Sequence of chain 32.B:
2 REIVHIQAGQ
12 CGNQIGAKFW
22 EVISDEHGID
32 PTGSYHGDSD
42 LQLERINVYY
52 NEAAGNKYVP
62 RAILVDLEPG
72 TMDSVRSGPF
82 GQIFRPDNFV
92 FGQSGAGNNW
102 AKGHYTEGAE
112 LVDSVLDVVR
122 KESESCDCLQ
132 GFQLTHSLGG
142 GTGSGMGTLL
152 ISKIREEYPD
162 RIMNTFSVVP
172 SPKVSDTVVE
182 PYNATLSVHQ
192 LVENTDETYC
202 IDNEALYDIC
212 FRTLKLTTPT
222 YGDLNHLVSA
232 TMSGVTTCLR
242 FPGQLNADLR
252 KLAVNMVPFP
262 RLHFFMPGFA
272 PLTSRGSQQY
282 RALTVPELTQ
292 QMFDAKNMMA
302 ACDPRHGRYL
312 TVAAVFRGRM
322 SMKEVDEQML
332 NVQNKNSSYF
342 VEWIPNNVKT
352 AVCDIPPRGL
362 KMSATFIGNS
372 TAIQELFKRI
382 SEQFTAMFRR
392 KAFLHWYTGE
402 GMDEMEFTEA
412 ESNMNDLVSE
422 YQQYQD

Binding-site contacts:
Ligand atom O06 contacts residue LEU273 of chain 32.B at 3.5 Å.
Ligand atom C36 contacts residue HIS227 of chain 32.B at 3.2 Å.
Ligand atom C28 contacts residue PRO358 of chain 32.B at 3.6 Å (hydrophobic).
Ligand atom C40 contacts residue GLU27 of chain 32.B at 3.4 Å.
Ligand atom C08 contacts residue HIS227 of chain 32.B at 3.4 Å.
Ligand atom C33 contacts residue ASP26 of chain 32.B at 3.7 Å.
Ligand atom C39 contacts residue SER234 of chain 32.B at 3.8 Å.
Ligand atom C42 contacts residue VAL23 of chain 32.B at 3.5 Å (hydrophobic).
Ligand atom C38 contacts residue PHE270 of chain 32.B at 3.6 Å (hydrophobic).
Ligand atom C41 contacts residue GLU27 of chain 32.B at 3.1 Å.
Ligand atom C39 contacts residue PHE270 of chain 32.B at 3.4 Å (hydrophobic).
Ligand atom O12 contacts residue GLY360 of chain 32.B at 3.5 Å (h-bond).
Ligand atom C40 contacts residue ALA231 of chain 32.B at 3.4 Å (hydrophobic).
Ligand atom C07 contacts residue LEU228 of chain 32.B at 3.6 Å (hydrophobic).
Ligand atom C41 contacts residue VAL23 of chain 32.B at 3.7 Å (hydrophobic).
Ligand atom C37 contacts residue PRO358 of chain 32.B at 3.7 Å (hydrophobic).
Ligand atom C19 contacts residue ARG276 of chain 32.B at 3.7 Å.
Ligand atom C14 contacts residue THR274 of chain 32.B at 3.3 Å.
Ligand atom C15 contacts residue PRO272 of chain 32.B at 3.1 Å (hydrophobic).
Ligand atom C32 contacts residue VAL23 of chain 32.B at 3.5 Å (hydrophobic).
Ligand atom C38 contacts residue PRO358 of chain 32.B at 3.5 Å (hydrophobic).
Ligand atom O06 contacts residue THR274 of chain 32.B at 2.7 Å (h-bond).
Ligand atom O14 contacts residue HIS227 of chain 32.B at 2.9 Å.
Ligand atom C39 contacts residue PRO358 of chain 32.B at 3.8 Å (hydrophobic).
Ligand atom C09 contacts residue HIS227 of chain 32.B at 3.8 Å.
Ligand atom C06 contacts residue HIS227 of chain 32.B at 3.6 Å.
Ligand atom C33 contacts residue VAL23 of chain 32.B at 3.6 Å (hydrophobic).
Ligand atom O08 contacts residue ARG276 of chain 32.B at 3.7 Å.
Ligand atom O13 contacts residue PRO358 of chain 32.B at 3.2 Å.
Ligand atom C41 contacts residue SER234 of chain 32.B at 3.5 Å.
Ligand atom C39 contacts residue ALA231 of chain 32.B at 3.3 Å (hydrophobic).
Ligand atom C16 contacts residue THR274 of chain 32.B at 3.4 Å.
Ligand atom C15 contacts residue THR274 of chain 32.B at 3.7 Å.
Ligand atom O06 contacts residue PRO272 of chain 32.B at 3.4 Å (h-bond).
Ligand atom C08 contacts residue LEU228 of chain 32.B at 3.8 Å (hydrophobic).
Ligand atom C19 contacts residue THR274 of chain 32.B at 3.0 Å.
Ligand atom C07 contacts residue HIS227 of chain 32.B at 3.2 Å.
Ligand atom O13 contacts residue GLY360 of chain 32.B at 3.6 Å.
Ligand atom C40 contacts residue SER234 of chain 32.B at 3.0 Å.
Ligand atom O13 contacts residue ARG359 of chain 32.B at 3.2 Å (salt-bridge).

The protein below binds the small molecule below.
Small molecule (SMILES): CC(=O)O[C@H]1C(=O)[C@@]2(C)[C@H]([C@H](OC(=O)c3ccccc3)[C@]3(O)C[C@H](OC(=O)[C@H](O)[C@@H](NC(=O)c4ccccc4)c4ccccc4)C(C)=C1C3(C)C)[C@]1(OC(C)=O)CO[C@@H]1C[C@@H]2O